Sequence of chain 25.K:
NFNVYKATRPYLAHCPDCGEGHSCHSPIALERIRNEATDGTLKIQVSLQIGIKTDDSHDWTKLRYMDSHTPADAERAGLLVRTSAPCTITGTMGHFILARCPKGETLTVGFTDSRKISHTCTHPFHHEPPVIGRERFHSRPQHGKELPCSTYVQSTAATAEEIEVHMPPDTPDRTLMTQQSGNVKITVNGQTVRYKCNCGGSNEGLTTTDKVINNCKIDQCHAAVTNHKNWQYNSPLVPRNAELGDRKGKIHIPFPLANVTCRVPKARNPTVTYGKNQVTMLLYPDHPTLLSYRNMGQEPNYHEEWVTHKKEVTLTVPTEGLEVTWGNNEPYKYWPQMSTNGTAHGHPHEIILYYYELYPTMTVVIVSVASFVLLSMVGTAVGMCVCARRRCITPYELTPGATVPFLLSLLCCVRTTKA

A protein and the small-molecule ligand that binds it are described below.
Small molecule (SMILES): CC(=O)N[C@@H]1[C@@H](O)[C@H](O)[C@@H](CO)O[C@H]1O

Binding-site contacts:
Ligand atom O7 contacts residue ASN259 of chain 25.K at 3.0 Å (h-bond).
Ligand atom C1 contacts residue ASN259 of chain 25.K at 1.4 Å.
Ligand atom C7 contacts residue ASN259 of chain 25.K at 3.2 Å.
Ligand atom O4 contacts residue LYS181 of chain 25.J at 4.0 Å.
Ligand atom N2 contacts residue ASN259 of chain 25.K at 2.9 Å (h-bond).
Ligand atom N2 contacts residue THR116 of chain 25.J at 3.0 Å (h-bond).
Ligand atom C5 contacts residue ASN259 of chain 25.K at 3.7 Å.
Ligand atom C2 contacts residue THR116 of chain 25.J at 3.8 Å.
Ligand atom C6 contacts residue LYS181 of chain 25.J at 4.2 Å.
Ligand atom C7 contacts residue THR116 of chain 25.J at 3.8 Å.
Ligand atom O5 contacts residue ASN259 of chain 25.K at 2.4 Å (h-bond).
Ligand atom C8 contacts residue THR116 of chain 25.J at 3.8 Å.
Ligand atom C4 contacts residue ASN259 of chain 25.K at 4.2 Å.
Ligand atom C1 contacts residue THR116 of chain 25.J at 4.0 Å.
Ligand atom C8 contacts residue ASN259 of chain 25.K at 4.4 Å.
Ligand atom C4 contacts residue LYS181 of chain 25.J at 4.2 Å.
Ligand atom C2 contacts residue ASN259 of chain 25.K at 2.5 Å.
Ligand atom O6 contacts residue LYS181 of chain 25.J at 4.3 Å.
Ligand atom C5 contacts residue LYS181 of chain 25.J at 3.5 Å.
Ligand atom C3 contacts residue ASN259 of chain 25.K at 3.8 Å.
Ligand atom O5 contacts residue LYS181 of chain 25.J at 4.4 Å.
Ligand atom C3 contacts residue LYS181 of chain 25.J at 4.4 Å.
Ligand atom O3 contacts residue THR116 of chain 25.J at 4.4 Å.
Ligand atom C3 contacts residue THR116 of chain 25.J at 4.0 Å.

Sequence of chain 25.J:
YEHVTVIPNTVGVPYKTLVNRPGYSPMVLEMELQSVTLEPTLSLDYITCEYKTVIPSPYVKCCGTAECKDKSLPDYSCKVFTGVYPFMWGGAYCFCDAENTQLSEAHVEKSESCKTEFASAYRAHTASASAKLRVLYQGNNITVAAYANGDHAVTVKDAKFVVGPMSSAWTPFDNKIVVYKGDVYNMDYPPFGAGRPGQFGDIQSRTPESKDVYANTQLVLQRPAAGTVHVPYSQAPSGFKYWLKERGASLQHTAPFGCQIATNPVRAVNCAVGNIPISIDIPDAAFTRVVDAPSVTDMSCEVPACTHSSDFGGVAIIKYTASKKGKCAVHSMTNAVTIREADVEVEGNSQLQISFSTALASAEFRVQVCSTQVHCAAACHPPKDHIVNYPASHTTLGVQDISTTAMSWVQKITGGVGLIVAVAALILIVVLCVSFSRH